Binding-site contacts:
Ligand atom C6 contacts residue HIS77 of chain 1.A at 3.9 Å.
Ligand atom C6 contacts residue SER76 of chain 1.A at 4.4 Å.
Ligand atom C4 contacts residue ASN74 of chain 1.A at 4.3 Å.
Ligand atom O7 contacts residue ASN74 of chain 1.A at 3.7 Å.
Ligand atom C1 contacts residue ASN74 of chain 1.A at 1.4 Å.
Ligand atom C3 contacts residue ASN74 of chain 1.A at 3.8 Å.
Ligand atom C5 contacts residue SER76 of chain 1.A at 3.8 Å.
Ligand atom C2 contacts residue ASN74 of chain 1.A at 2.5 Å.
Ligand atom O5 contacts residue SER76 of chain 1.A at 3.9 Å.
Ligand atom N2 contacts residue ASN74 of chain 1.A at 2.9 Å (h-bond).
Ligand atom O7 contacts residue SER76 of chain 1.A at 3.9 Å.
Ligand atom O5 contacts residue ASN74 of chain 1.A at 2.4 Å (h-bond).
Ligand atom C5 contacts residue ASN74 of chain 1.A at 3.6 Å.
Ligand atom C1 contacts residue SER76 of chain 1.A at 3.7 Å.
Ligand atom C7 contacts residue ASN74 of chain 1.A at 3.5 Å.
Ligand atom O6 contacts residue HIS77 of chain 1.A at 3.7 Å.

Sequence of chain 1.A:
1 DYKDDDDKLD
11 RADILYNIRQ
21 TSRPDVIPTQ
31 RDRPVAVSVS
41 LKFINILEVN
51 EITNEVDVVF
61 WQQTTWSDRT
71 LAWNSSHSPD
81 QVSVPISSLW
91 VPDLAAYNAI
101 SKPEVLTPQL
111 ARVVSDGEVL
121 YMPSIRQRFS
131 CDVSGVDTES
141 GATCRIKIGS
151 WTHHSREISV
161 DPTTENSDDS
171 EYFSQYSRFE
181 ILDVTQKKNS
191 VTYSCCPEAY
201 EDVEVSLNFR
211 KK

The small molecule below binds the protein below.
Small molecule (SMILES): CC(=O)N[C@@H]1[C@@H](O)[C@H](O)[C@@H](CO)O[C@H]1O